Sequence of chain 1.D:
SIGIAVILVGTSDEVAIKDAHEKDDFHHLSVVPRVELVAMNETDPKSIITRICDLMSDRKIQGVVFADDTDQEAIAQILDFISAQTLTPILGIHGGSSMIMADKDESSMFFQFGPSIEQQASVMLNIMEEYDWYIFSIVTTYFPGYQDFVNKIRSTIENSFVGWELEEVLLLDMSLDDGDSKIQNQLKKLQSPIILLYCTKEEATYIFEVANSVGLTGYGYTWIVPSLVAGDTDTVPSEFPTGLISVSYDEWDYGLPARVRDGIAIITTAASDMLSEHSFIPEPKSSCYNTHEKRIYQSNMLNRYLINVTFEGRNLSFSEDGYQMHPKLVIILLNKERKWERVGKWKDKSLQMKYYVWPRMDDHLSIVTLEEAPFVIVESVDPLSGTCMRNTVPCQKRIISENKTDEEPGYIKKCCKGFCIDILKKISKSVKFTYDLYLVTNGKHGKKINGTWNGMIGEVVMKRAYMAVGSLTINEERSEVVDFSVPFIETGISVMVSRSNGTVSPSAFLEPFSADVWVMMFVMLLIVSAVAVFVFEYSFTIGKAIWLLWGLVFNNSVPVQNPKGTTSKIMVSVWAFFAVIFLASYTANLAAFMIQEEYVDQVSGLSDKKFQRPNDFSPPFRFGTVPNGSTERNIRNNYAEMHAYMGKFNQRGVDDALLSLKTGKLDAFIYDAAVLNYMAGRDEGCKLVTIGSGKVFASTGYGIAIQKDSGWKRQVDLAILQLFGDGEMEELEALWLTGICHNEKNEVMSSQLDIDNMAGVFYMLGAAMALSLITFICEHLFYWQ

This small molecule binds to this protein.
Small molecule (SMILES): CC(=O)N[C@@H]1[C@@H](O)[C@H](O)[C@@H](CO)O[C@H]1O

Binding-site contacts:
Ligand atom C7 contacts residue ASN372 of chain 1.D at 3.1 Å.
Ligand atom O7 contacts residue ASN372 of chain 1.D at 3.0 Å (h-bond).
Ligand atom O5 contacts residue ASN372 of chain 1.D at 4.1 Å.
Ligand atom N2 contacts residue ASN372 of chain 1.D at 3.3 Å (h-bond).
Ligand atom C8 contacts residue ASN372 of chain 1.D at 3.4 Å.
Ligand atom C2 contacts residue ASN372 of chain 1.D at 3.3 Å.
Ligand atom C1 contacts residue ASN372 of chain 1.D at 3.2 Å.